This protein binds this small molecule.
Small molecule (SMILES): CC(=O)N[C@H]1[C@H](O[C@H]2[C@H](O)[C@@H](NC(C)=O)CO[C@@H]2CO)O[C@H](CO)[C@@H](O)[C@@H]1O

Sequence of chain 14.A:
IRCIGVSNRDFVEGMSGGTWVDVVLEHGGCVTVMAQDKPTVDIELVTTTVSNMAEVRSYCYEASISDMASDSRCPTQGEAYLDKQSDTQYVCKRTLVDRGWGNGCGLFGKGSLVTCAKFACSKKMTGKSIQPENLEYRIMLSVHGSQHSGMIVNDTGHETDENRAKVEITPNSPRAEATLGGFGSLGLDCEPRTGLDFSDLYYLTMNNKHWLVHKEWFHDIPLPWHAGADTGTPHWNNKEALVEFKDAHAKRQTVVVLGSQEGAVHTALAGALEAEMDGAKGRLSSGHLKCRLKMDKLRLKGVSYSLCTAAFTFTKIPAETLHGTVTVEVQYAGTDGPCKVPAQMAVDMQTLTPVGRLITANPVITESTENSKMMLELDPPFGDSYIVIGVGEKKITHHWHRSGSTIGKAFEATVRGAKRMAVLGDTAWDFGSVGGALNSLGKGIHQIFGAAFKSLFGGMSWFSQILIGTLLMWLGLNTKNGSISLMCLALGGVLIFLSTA

Binding-site contacts:
Ligand atom C3 contacts residue THR156 of chain 14.A at 4.0 Å.
Ligand atom C7 contacts residue GLY150 of chain 14.A at 4.3 Å.
Ligand atom O7 contacts residue ASN154 of chain 14.A at 3.3 Å (h-bond).
Ligand atom C7 contacts residue ASN154 of chain 14.A at 3.5 Å.
Ligand atom C1 contacts residue THR156 of chain 14.A at 3.4 Å.
Ligand atom N2 contacts residue THR156 of chain 14.A at 3.8 Å.
Ligand atom C2 contacts residue ASN154 of chain 14.A at 4.0 Å.
Ligand atom C8 contacts residue ASN154 of chain 14.A at 3.9 Å.
Ligand atom O5 contacts residue THR156 of chain 14.A at 4.2 Å.
Ligand atom C5 contacts residue THR156 of chain 14.A at 4.3 Å.
Ligand atom C1 contacts residue ASN154 of chain 14.A at 3.0 Å.
Ligand atom N2 contacts residue ASN154 of chain 14.A at 3.8 Å.
Ligand atom C1 contacts residue MET151 of chain 14.A at 4.4 Å (hydrophobic).
Ligand atom O5 contacts residue ASN154 of chain 14.A at 4.0 Å.
Ligand atom C2 contacts residue THR156 of chain 14.A at 3.9 Å.
Ligand atom O7 contacts residue GLY150 of chain 14.A at 3.4 Å (h-bond).